The small molecule below binds the protein below.
Small molecule (SMILES): CC(=O)N(C)Cc1cc(C(=O)N(C)Cc2cc3ccccc3n2C)ccc1N

Binding-site contacts:
Ligand atom C33 contacts residue NAD1 of chain 2.C at 3.6 Å.
Ligand atom N41 contacts residue TYR156 of chain 2.A at 4.0 Å.
Ligand atom N28 contacts residue TYR156 of chain 2.A at 3.8 Å.
Ligand atom C13 contacts residue PHE94 of chain 2.A at 3.8 Å (hydrophobic).
Ligand atom C04 contacts residue NAD1 of chain 2.C at 3.0 Å.
Ligand atom O22 contacts residue PHE94 of chain 2.A at 3.5 Å.
Ligand atom C02 contacts residue NAD1 of chain 2.C at 3.8 Å.
Ligand atom N10 contacts residue NAD1 of chain 2.C at 2.6 Å (h-bond).
Ligand atom C21 contacts residue GLY93 of chain 2.A at 3.8 Å.
Ligand atom C01 contacts residue NAD1 of chain 2.C at 3.5 Å.
Ligand atom C03 contacts residue NAD1 of chain 2.C at 3.1 Å.
Ligand atom C06 contacts residue NAD1 of chain 2.C at 3.4 Å.
Ligand atom C47 contacts residue LEU100 of chain 2.A at 3.9 Å (hydrophobic).
Ligand atom C21 contacts residue PHE94 of chain 2.A at 3.4 Å (hydrophobic).
Ligand atom C43 contacts residue TYR146 of chain 2.A at 3.7 Å (hydrophobic).
Ligand atom N16 contacts residue PHE94 of chain 2.A at 3.8 Å.
Ligand atom C27 contacts residue NAD1 of chain 2.C at 3.0 Å.
Ligand atom C51 contacts residue TYR156 of chain 2.A at 3.9 Å (hydrophobic).
Ligand atom C27 contacts residue TYR156 of chain 2.A at 3.7 Å (hydrophobic).
Ligand atom C40 contacts residue TYR156 of chain 2.A at 3.7 Å (hydrophobic).
Ligand atom O29 contacts residue NAD1 of chain 2.C at 2.5 Å (h-bond).
Ligand atom C48 contacts residue LEU100 of chain 2.A at 4.0 Å (hydrophobic).
Ligand atom C39 contacts residue TYR156 of chain 2.A at 3.9 Å (hydrophobic).
Ligand atom C05 contacts residue NAD1 of chain 2.C at 3.5 Å.
Ligand atom C33 contacts residue TYR156 of chain 2.A at 3.7 Å (hydrophobic).
Ligand atom N28 contacts residue NAD1 of chain 2.C at 3.7 Å.
Ligand atom C33 contacts residue TYR146 of chain 2.A at 3.3 Å (hydrophobic).
Ligand atom O29 contacts residue TYR156 of chain 2.A at 2.7 Å (h-bond).
Ligand atom C52 contacts residue PRO154 of chain 2.A at 3.9 Å (hydrophobic).
Ligand atom O22 contacts residue GLY93 of chain 2.A at 3.2 Å (h-bond).
Ligand atom C37 contacts residue TYR156 of chain 2.A at 4.0 Å (hydrophobic).
Ligand atom C38 contacts residue TYR156 of chain 2.A at 4.2 Å (hydrophobic).
Ligand atom C48 contacts residue ASN155 of chain 2.A at 3.6 Å.
Ligand atom C23 contacts residue PHE94 of chain 2.A at 3.3 Å (hydrophobic).
Ligand atom C52 contacts residue TYR156 of chain 2.A at 3.8 Å (hydrophobic).
Ligand atom C13 contacts residue GLY93 of chain 2.A at 3.2 Å.
Ligand atom C48 contacts residue TYR156 of chain 2.A at 4.0 Å (hydrophobic).
Ligand atom N16 contacts residue GLY93 of chain 2.A at 3.7 Å.
Ligand atom C52 contacts residue ASN155 of chain 2.A at 3.8 Å.
Ligand atom C30 contacts residue NAD1 of chain 2.C at 3.8 Å.

Sequence of chain 2.A:
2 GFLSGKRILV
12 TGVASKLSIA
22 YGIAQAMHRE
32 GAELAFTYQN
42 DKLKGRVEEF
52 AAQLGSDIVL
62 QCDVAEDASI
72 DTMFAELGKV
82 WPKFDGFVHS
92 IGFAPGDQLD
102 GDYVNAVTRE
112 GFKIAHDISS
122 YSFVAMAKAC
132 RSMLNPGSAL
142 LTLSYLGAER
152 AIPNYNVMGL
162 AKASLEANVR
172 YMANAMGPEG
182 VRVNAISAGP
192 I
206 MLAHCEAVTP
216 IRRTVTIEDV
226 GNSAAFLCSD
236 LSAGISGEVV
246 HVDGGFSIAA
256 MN